Sequence of chain 1.A:
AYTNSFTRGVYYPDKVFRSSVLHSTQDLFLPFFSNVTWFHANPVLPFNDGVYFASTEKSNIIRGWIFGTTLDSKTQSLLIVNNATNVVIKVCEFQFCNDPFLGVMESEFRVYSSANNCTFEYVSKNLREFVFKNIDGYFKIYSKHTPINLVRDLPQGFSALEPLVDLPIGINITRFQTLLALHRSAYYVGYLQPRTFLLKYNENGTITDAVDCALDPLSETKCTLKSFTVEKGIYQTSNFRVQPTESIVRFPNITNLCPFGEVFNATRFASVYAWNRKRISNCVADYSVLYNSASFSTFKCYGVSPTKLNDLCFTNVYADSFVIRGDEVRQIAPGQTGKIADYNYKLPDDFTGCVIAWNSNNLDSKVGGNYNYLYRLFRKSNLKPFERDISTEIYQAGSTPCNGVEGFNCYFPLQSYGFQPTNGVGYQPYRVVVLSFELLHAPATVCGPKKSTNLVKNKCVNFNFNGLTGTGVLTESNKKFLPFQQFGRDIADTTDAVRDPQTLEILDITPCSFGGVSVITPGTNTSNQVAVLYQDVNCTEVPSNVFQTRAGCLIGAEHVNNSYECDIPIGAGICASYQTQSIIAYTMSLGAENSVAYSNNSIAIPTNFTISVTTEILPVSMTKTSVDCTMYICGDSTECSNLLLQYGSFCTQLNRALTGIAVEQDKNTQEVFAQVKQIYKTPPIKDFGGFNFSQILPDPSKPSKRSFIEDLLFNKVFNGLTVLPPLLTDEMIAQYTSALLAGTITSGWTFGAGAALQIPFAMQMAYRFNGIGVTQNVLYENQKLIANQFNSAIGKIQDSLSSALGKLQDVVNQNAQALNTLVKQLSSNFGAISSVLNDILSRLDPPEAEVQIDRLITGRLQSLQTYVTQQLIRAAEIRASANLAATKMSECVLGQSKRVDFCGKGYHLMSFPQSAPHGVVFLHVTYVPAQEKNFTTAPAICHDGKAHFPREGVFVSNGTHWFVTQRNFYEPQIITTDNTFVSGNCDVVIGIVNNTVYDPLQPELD

Binding-site contacts:
Ligand atom C3 contacts residue ASN1098 of chain 1.A at 3.8 Å.
Ligand atom O6 contacts residue PHE1103 of chain 1.A at 3.8 Å.
Ligand atom C1 contacts residue HIS1101 of chain 1.A at 4.3 Å.
Ligand atom O4 contacts residue HIS1101 of chain 1.A at 4.4 Å.
Ligand atom C3 contacts residue HIS1101 of chain 1.A at 4.3 Å.
Ligand atom C7 contacts residue ASN1098 of chain 1.A at 3.5 Å.
Ligand atom C2 contacts residue ASN1098 of chain 1.A at 2.5 Å.
Ligand atom C5 contacts residue HIS1101 of chain 1.A at 4.3 Å.
Ligand atom C5 contacts residue PHE1103 of chain 1.A at 4.5 Å (hydrophobic).
Ligand atom C5 contacts residue ASN1098 of chain 1.A at 3.6 Å.
Ligand atom C8 contacts residue THR1100 of chain 1.A at 4.0 Å.
Ligand atom C4 contacts residue ASN1098 of chain 1.A at 4.2 Å.
Ligand atom C2 contacts residue THR1100 of chain 1.A at 4.3 Å.
Ligand atom C8 contacts residue ASN1098 of chain 1.A at 3.4 Å.
Ligand atom N2 contacts residue THR1100 of chain 1.A at 3.5 Å (h-bond).
Ligand atom C1 contacts residue ASN1098 of chain 1.A at 1.4 Å.
Ligand atom O5 contacts residue PHE1103 of chain 1.A at 4.2 Å.
Ligand atom C6 contacts residue PHE1103 of chain 1.A at 4.3 Å (hydrophobic).
Ligand atom N2 contacts residue ASN1098 of chain 1.A at 3.0 Å (h-bond).
Ligand atom O5 contacts residue ASN1098 of chain 1.A at 2.3 Å (h-bond).
Ligand atom O7 contacts residue ASN1098 of chain 1.A at 3.6 Å (h-bond).
Ligand atom C3 contacts residue THR1100 of chain 1.A at 4.4 Å.
Ligand atom C7 contacts residue THR1100 of chain 1.A at 4.3 Å.
Ligand atom C8 contacts residue HIS1101 of chain 1.A at 4.1 Å.
Ligand atom C1 contacts residue THR1100 of chain 1.A at 4.5 Å.

This protein binds this small molecule.
Small molecule (SMILES): CC(=O)N[C@H]1[C@H](O[C@H]2[C@H](O)[C@@H](NC(C)=O)CO[C@@H]2CO)O[C@H](CO)[C@@H](O)[C@@H]1O